This small molecule binds to this protein.
Small molecule (SMILES): COc1cc(C[C@H]2CO[C@H](c3ccc(O)c(OC)c3)[C@H]2CO)ccc1O

Sequence of chain 1.B:
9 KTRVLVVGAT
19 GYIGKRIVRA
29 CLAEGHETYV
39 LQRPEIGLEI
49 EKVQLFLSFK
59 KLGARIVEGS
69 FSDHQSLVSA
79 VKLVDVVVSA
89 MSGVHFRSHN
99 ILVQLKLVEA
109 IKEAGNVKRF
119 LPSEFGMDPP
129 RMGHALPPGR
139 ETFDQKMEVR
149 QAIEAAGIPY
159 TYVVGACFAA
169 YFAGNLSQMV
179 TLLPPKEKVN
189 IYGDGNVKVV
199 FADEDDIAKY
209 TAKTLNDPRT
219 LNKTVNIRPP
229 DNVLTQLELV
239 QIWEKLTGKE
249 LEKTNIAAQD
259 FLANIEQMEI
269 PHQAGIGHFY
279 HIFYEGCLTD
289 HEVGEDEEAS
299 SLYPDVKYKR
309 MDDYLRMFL

Binding-site contacts:
Ligand atom CAV contacts residue PHE277 of chain 1.A at 3.8 Å (hydrophobic).
Ligand atom OAA contacts residue VAL92 of chain 1.A at 3.6 Å.
Ligand atom OAD contacts residue VAL178 of chain 1.A at 2.9 Å (h-bond).
Ligand atom CAN contacts residue PHE277 of chain 1.A at 3.5 Å (hydrophobic).
Ligand atom CAJ contacts residue VAL92 of chain 1.A at 3.5 Å (hydrophobic).
Ligand atom CAZ contacts residue LEU46 of chain 1.B at 3.8 Å (hydrophobic).
Ligand atom OAF contacts residue VAL178 of chain 1.A at 3.1 Å (h-bond).
Ligand atom CAI contacts residue PHE170 of chain 1.A at 3.8 Å (hydrophobic).
Ligand atom CAZ contacts residue VAL178 of chain 1.A at 3.7 Å (hydrophobic).
Ligand atom CAH contacts residue PHE94 of chain 1.A at 3.6 Å (hydrophobic).
Ligand atom CAU contacts residue MET125 of chain 1.A at 3.4 Å (hydrophobic).
Ligand atom OAD contacts residue MET177 of chain 1.A at 3.4 Å.
Ligand atom CAZ contacts residue THR179 of chain 1.A at 3.5 Å.
Ligand atom CAO contacts residue PHE170 of chain 1.A at 3.8 Å (hydrophobic).
Ligand atom CAZ contacts residue GLN176 of chain 1.A at 3.6 Å.
Ligand atom CAS contacts residue MET125 of chain 1.A at 3.5 Å (hydrophobic).
Ligand atom CAO contacts residue NDP1 of chain 1.F at 3.3 Å.
Ligand atom OAE contacts residue GLY124 of chain 1.A at 3.4 Å.
Ligand atom CAL contacts residue HIS276 of chain 1.A at 3.3 Å.
Ligand atom OAE contacts residue MET125 of chain 1.A at 2.8 Å (h-bond).
Ligand atom CAS contacts residue NDP1 of chain 1.F at 3.5 Å.
Ligand atom OAD contacts residue LEU46 of chain 1.B at 3.5 Å.
Ligand atom CAQ contacts residue PHE277 of chain 1.A at 3.4 Å (hydrophobic).
Ligand atom CAY contacts residue MET125 of chain 1.A at 2.5 Å (hydrophobic).
Ligand atom OAB contacts residue GLY273 of chain 1.A at 3.5 Å.
Ligand atom CAI contacts residue NDP1 of chain 1.F at 3.5 Å.
Ligand atom CAY contacts residue GLY124 of chain 1.A at 3.1 Å.
Ligand atom OAF contacts residue MET177 of chain 1.A at 3.5 Å.
Ligand atom CAT contacts residue NDP1 of chain 1.F at 3.8 Å.
Ligand atom OAA contacts residue NDP1 of chain 1.F at 3.3 Å.
Ligand atom OAC contacts residue MET125 of chain 1.A at 3.5 Å.
Ligand atom CAX contacts residue MET177 of chain 1.A at 3.8 Å (hydrophobic).
Ligand atom CAZ contacts residue TYR169 of chain 1.A at 3.5 Å (hydrophobic).
Ligand atom CAH contacts residue VAL92 of chain 1.A at 3.9 Å (hydrophobic).
Ligand atom OAB contacts residue HIS276 of chain 1.A at 3.0 Å (h-bond).
Ligand atom CAZ contacts residue ASN173 of chain 1.A at 3.2 Å.
Ligand atom OAF contacts residue LEU46 of chain 1.B at 3.8 Å.
Ligand atom CAM contacts residue NDP1 of chain 1.F at 3.6 Å.
Ligand atom OAC contacts residue NDP1 of chain 1.F at 3.4 Å (h-bond).
Ligand atom CAK contacts residue PHE170 of chain 1.A at 3.9 Å (hydrophobic).

Sequence of chain 1.A:
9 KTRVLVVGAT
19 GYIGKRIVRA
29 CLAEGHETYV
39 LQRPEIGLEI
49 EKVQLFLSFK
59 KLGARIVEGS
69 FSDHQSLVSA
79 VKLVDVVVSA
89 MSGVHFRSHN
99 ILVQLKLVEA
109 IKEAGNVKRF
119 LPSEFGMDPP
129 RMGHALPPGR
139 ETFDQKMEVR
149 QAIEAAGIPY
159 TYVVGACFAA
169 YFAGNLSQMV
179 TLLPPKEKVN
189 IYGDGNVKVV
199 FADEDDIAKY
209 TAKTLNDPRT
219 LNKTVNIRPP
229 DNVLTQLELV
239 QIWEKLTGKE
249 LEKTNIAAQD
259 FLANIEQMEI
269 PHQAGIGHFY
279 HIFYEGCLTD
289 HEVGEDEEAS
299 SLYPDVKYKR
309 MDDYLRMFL